Binding-site contacts:
Ligand atom C contacts residue TYR84 of chain 1.D at 3.4 Å (hydrophobic).
Ligand atom CG2 contacts residue PHE99 of chain 1.D at 3.5 Å (hydrophobic).
Ligand atom CG contacts residue TRP147 of chain 1.D at 3.5 Å (hydrophobic).
Ligand atom OXT contacts residue TYR84 of chain 1.D at 3.2 Å (h-bond).
Ligand atom C contacts residue LYS146 of chain 1.D at 3.4 Å.
Ligand atom OG1 contacts residue GLN156 of chain 1.D at 3.4 Å (h-bond).
Ligand atom O contacts residue THR73 of chain 1.D at 3.1 Å (h-bond).
Ligand atom ND2 contacts residue MET97 of chain 1.D at 3.3 Å.
Ligand atom O contacts residue THR143 of chain 1.D at 2.4 Å (h-bond).
Ligand atom O contacts residue LYS66 of chain 1.D at 3.4 Å.
Ligand atom O contacts residue GLN156 of chain 1.D at 3.1 Å (h-bond).
Ligand atom O contacts residue TYR159 of chain 1.D at 2.4 Å (h-bond).
Ligand atom C contacts residue ASN77 of chain 1.D at 3.5 Å.
Ligand atom C contacts residue TYR7 of chain 1.D at 3.5 Å (hydrophobic).
Ligand atom CB contacts residue GLU63 of chain 1.D at 3.1 Å.
Ligand atom N contacts residue ASN77 of chain 1.D at 3.0 Å (h-bond).
Ligand atom OG1 contacts residue TYR159 of chain 1.D at 3.4 Å.
Ligand atom OD1 contacts residue GLU76 of chain 1.D at 3.0 Å (salt-bridge).
Ligand atom O contacts residue ASN77 of chain 1.D at 3.5 Å (h-bond).
Ligand atom CA contacts residue THR143 of chain 1.D at 3.4 Å.
Ligand atom OD1 contacts residue MET97 of chain 1.D at 3.2 Å.
Ligand atom O contacts residue TRP147 of chain 1.D at 2.8 Å (h-bond).
Ligand atom OD1 contacts residue ASN77 of chain 1.D at 3.5 Å (h-bond).
Ligand atom CG contacts residue TYR116 of chain 1.D at 3.5 Å (hydrophobic).
Ligand atom CA contacts residue THR73 of chain 1.D at 3.5 Å.
Ligand atom O contacts residue THR73 of chain 1.D at 3.4 Å.
Ligand atom CZ contacts residue HIS70 of chain 1.D at 3.5 Å.
Ligand atom OXT contacts residue ILE80 of chain 1.D at 3.3 Å.
Ligand atom O contacts residue LYS146 of chain 1.D at 3.5 Å.
Ligand atom OH contacts residue HIS70 of chain 1.D at 2.6 Å (h-bond).
Ligand atom N contacts residue GLU63 of chain 1.D at 2.9 Å (salt-bridge).
Ligand atom N contacts residue TYR171 of chain 1.D at 2.8 Å (h-bond).
Ligand atom O contacts residue TYR84 of chain 1.D at 2.9 Å (h-bond).
Ligand atom OD1 contacts residue HIS114 of chain 1.D at 3.1 Å.
Ligand atom O contacts residue TYR7 of chain 1.D at 3.3 Å.
Ligand atom OXT contacts residue LYS146 of chain 1.D at 2.7 Å (salt-bridge).
Ligand atom O contacts residue LYS146 of chain 1.D at 3.5 Å.
Ligand atom C contacts residue THR143 of chain 1.D at 3.2 Å.
Ligand atom N contacts residue TYR7 of chain 1.D at 2.6 Å (h-bond).
Ligand atom CA contacts residue ASN77 of chain 1.D at 3.1 Å.

The small molecule below binds the protein below.
Small molecule (SMILES): CSCC[C@H](NC(=O)[C@H](CCC(N)=O)NC(=O)[C@H](CC(N)=O)NC(=O)[C@H](CC1=c2ccccc2=NC1)NC(=O)[C@@H](NC(=O)[C@H](Cc1ccc(O)cc1)NC(=O)[C@@H](N)CS)[C@@H](C)O)C(=O)N[C@@H](CC(N)=O)C(=O)N[C@@H](CC(C)C)C(=O)O

Sequence of chain 1.D:
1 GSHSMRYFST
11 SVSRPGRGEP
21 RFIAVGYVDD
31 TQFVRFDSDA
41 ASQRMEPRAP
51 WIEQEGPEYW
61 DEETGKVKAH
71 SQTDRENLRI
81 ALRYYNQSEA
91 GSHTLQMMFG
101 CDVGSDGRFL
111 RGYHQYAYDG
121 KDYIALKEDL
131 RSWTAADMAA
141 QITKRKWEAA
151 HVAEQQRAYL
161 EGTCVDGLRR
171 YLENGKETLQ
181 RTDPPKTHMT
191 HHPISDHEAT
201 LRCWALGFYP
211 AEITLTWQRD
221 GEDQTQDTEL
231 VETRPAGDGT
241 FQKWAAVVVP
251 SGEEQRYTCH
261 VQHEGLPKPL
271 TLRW